Sequence of chain 2.B:
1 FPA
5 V

This protein binds this small molecule.
Small molecule (SMILES): O=C(CCl)NCC1CCN(C(=O)C2(Oc3ccc(Cl)cc3)CCC(F)(F)CC2)CC1

Sequence of chain 2.A:
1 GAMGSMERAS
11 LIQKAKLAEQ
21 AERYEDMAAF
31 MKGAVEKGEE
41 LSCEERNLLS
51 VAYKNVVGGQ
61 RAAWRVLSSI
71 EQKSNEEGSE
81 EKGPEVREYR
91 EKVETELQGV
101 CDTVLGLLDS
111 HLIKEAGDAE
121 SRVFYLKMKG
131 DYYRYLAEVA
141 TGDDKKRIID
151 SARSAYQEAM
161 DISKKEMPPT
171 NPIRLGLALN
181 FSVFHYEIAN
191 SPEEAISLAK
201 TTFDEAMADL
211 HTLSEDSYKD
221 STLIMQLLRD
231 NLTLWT

Binding-site contacts:
Ligand atom CL2 contacts residue LYS127 of chain 2.A at 3.5 Å.
Ligand atom C13 contacts residue VAL5 of chain 2.B at 3.9 Å (hydrophobic).
Ligand atom O3 contacts residue ILE224 of chain 2.A at 3.8 Å.
Ligand atom C1 contacts residue CYS43 of chain 2.A at 2.8 Å (hydrophobic).
Ligand atom F1 contacts residue ILE224 of chain 2.A at 3.7 Å.
Ligand atom C2 contacts residue ARG46 of chain 2.A at 3.8 Å.
Ligand atom C17 contacts residue LEU223 of chain 2.A at 4.2 Å (hydrophobic).
Ligand atom C4 contacts residue ASN47 of chain 2.A at 4.0 Å.
Ligand atom C16 contacts residue LEU223 of chain 2.A at 4.0 Å (hydrophobic).
Ligand atom C18 contacts residue VAL5 of chain 2.B at 3.9 Å (hydrophobic).
Ligand atom C10 contacts residue VAL5 of chain 2.B at 4.0 Å (hydrophobic).
Ligand atom C3 contacts residue ILE173 of chain 2.A at 3.8 Å (hydrophobic).
Ligand atom C1 contacts residue ILE173 of chain 2.A at 4.0 Å (hydrophobic).
Ligand atom O1 contacts residue ILE173 of chain 2.A at 3.6 Å.
Ligand atom C21 contacts residue ASN47 of chain 2.A at 3.3 Å.
Ligand atom C1 contacts residue ASN47 of chain 2.A at 3.7 Å.
Ligand atom O1 contacts residue CYS43 of chain 2.A at 3.1 Å (h-bond).
Ligand atom C5 contacts residue PRO172 of chain 2.A at 3.7 Å (hydrophobic).
Ligand atom N1 contacts residue CYS43 of chain 2.A at 3.7 Å.
Ligand atom C15 contacts residue ASP220 of chain 2.A at 3.7 Å.
Ligand atom C2 contacts residue ASN47 of chain 2.A at 3.8 Å.
Ligand atom C2 contacts residue CYS43 of chain 2.A at 1.8 Å (hydrophobic).
Ligand atom N1 contacts residue PHE124 of chain 2.A at 4.0 Å.
Ligand atom C12 contacts residue VAL5 of chain 2.B at 4.2 Å (hydrophobic).
Ligand atom C11 contacts residue GLY176 of chain 2.A at 4.2 Å.
Ligand atom C10 contacts residue PRO172 of chain 2.A at 3.4 Å (hydrophobic).
Ligand atom C17 contacts residue ILE224 of chain 2.A at 4.2 Å (hydrophobic).
Ligand atom C11 contacts residue ILE173 of chain 2.A at 4.1 Å (hydrophobic).
Ligand atom F2 contacts residue LEU223 of chain 2.A at 3.7 Å.
Ligand atom N1 contacts residue ASN47 of chain 2.A at 2.8 Å (h-bond).
Ligand atom CL2 contacts residue PHE124 of chain 2.A at 4.0 Å.
Ligand atom C6 contacts residue PRO172 of chain 2.A at 4.1 Å (hydrophobic).
Ligand atom C10 contacts residue ILE224 of chain 2.A at 3.7 Å (hydrophobic).
Ligand atom C3 contacts residue ASN47 of chain 2.A at 3.7 Å.
Ligand atom F1 contacts residue LEU227 of chain 2.A at 4.0 Å.
Ligand atom F1 contacts residue LEU223 of chain 2.A at 3.5 Å.
Ligand atom C11 contacts residue VAL5 of chain 2.B at 3.9 Å (hydrophobic).
Ligand atom C11 contacts residue PRO172 of chain 2.A at 3.4 Å (hydrophobic).
Ligand atom C16 contacts residue ASP220 of chain 2.A at 4.0 Å.
Ligand atom C16 contacts residue ILE224 of chain 2.A at 3.8 Å (hydrophobic).